Binding-site contacts:
Ligand atom O1 contacts residue ARG367 of chain 1.D at 3.1 Å (salt-bridge).
Ligand atom CE contacts residue TYR108 of chain 1.D at 3.4 Å (hydrophobic).
Ligand atom CB contacts residue LYS205 of chain 1.D at 3.1 Å.
Ligand atom OP2 contacts residue TYR53 of chain 1.A at 2.5 Å (h-bond).
Ligand atom OP4 contacts residue SER202 of chain 1.D at 3.0 Å (h-bond).
Ligand atom P contacts residue ARG55 of chain 1.A at 3.5 Å.
Ligand atom OP3 contacts residue SER82 of chain 1.D at 3.3 Å.
Ligand atom CA contacts residue TYR108 of chain 1.D at 3.3 Å (hydrophobic).
Ligand atom SD contacts residue TYR108 of chain 1.D at 3.1 Å (h-bond).
Ligand atom N1 contacts residue THR182 of chain 1.D at 3.5 Å (h-bond).
Ligand atom N contacts residue LYS205 of chain 1.D at 3.4 Å.
Ligand atom O1 contacts residue THR347 of chain 1.D at 3.2 Å.
Ligand atom C5 contacts residue TYR108 of chain 1.D at 3.5 Å (hydrophobic).
Ligand atom C2A contacts residue THR182 of chain 1.D at 3.5 Å.
Ligand atom O2 contacts residue TYR108 of chain 1.D at 3.6 Å.
Ligand atom O2 contacts residue THR347 of chain 1.D at 3.5 Å.
Ligand atom OP4 contacts residue GLY83 of chain 1.D at 3.4 Å.
Ligand atom OP3 contacts residue GLY83 of chain 1.D at 3.1 Å (h-bond).
Ligand atom C4A contacts residue LYS205 of chain 1.D at 3.4 Å.
Ligand atom OP3 contacts residue MET84 of chain 1.D at 2.9 Å (h-bond).
Ligand atom P contacts residue SER202 of chain 1.D at 3.5 Å.
Ligand atom OP1 contacts residue GLY83 of chain 1.D at 2.8 Å (h-bond).
Ligand atom C2 contacts residue ASP180 of chain 1.D at 3.6 Å.
Ligand atom O3 contacts residue ASN155 of chain 1.D at 2.7 Å (h-bond).
Ligand atom O2 contacts residue ARG367 of chain 1.D at 2.9 Å (salt-bridge).
Ligand atom O1 contacts residue SER332 of chain 1.D at 2.9 Å (h-bond).
Ligand atom CG contacts residue VAL331 of chain 1.D at 3.6 Å (hydrophobic).
Ligand atom N1 contacts residue ASP180 of chain 1.D at 2.7 Å (salt-bridge).
Ligand atom O2 contacts residue ASN155 of chain 1.D at 2.9 Å (h-bond).
Ligand atom OP1 contacts residue SER204 of chain 1.D at 2.6 Å (h-bond).
Ligand atom N contacts residue TYR108 of chain 1.D at 3.2 Å.
Ligand atom OP1 contacts residue TYR53 of chain 1.A at 3.5 Å (h-bond).
Ligand atom CA contacts residue LYS205 of chain 1.D at 3.4 Å.
Ligand atom OP2 contacts residue ARG55 of chain 1.A at 2.7 Å (salt-bridge).
Ligand atom C6 contacts residue ASP180 of chain 1.D at 3.6 Å.
Ligand atom P contacts residue GLY83 of chain 1.D at 3.3 Å.
Ligand atom OP1 contacts residue SER202 of chain 1.D at 2.8 Å (h-bond).
Ligand atom CB contacts residue TYR108 of chain 1.D at 3.5 Å (hydrophobic).
Ligand atom P contacts residue TYR53 of chain 1.A at 3.5 Å.
Ligand atom OP3 contacts residue ARG55 of chain 1.A at 2.7 Å (salt-bridge).

Sequence of chain 1.D:
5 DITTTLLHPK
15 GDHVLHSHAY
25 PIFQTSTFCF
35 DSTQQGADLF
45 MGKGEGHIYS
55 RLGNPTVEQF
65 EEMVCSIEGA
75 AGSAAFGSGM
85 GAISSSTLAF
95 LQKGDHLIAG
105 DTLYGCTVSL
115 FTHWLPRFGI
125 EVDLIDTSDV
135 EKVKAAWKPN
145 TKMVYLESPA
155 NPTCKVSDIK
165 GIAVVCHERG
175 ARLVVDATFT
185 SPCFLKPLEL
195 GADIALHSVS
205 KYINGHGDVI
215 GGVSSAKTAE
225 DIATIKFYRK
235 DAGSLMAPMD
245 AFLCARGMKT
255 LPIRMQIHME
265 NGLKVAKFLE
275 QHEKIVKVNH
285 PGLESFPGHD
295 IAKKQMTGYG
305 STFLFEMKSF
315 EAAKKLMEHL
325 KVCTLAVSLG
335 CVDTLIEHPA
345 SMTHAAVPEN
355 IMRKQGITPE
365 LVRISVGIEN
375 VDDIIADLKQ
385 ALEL

Sequence of chain 1.A:
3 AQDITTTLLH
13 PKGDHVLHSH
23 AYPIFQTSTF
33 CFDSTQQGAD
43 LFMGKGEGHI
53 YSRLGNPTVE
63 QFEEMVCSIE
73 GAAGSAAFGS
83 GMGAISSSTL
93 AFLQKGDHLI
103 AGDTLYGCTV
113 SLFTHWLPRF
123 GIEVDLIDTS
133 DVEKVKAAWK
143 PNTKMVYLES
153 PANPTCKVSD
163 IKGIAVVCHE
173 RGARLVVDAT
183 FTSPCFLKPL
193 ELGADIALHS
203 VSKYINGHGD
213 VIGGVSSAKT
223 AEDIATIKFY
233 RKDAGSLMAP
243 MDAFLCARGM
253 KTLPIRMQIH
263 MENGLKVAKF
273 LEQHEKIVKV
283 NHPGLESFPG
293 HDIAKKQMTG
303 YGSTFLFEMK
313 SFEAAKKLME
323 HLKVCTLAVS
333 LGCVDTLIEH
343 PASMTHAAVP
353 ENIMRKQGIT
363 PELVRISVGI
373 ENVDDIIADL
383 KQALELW

This small molecule binds to this protein.
Small molecule (SMILES): CSCC/C(=N\Cc1c(COP(=O)(O)O)cnc(C)c1O)C(=O)O